The protein below binds the small molecule below.
Small molecule (SMILES): N[C@@H](CO)C(=O)N[C@@H](CC1=CN=C2CC=CC=C12)C(=O)N1CCC[C@H]1C(=O)N[C@H](C=O)CC1=CN=C2C=CC=CC12

Binding-site contacts:
Ligand atom CA contacts residue VAL4 of chain 1.E at 0.9 Å (hydrophobic).
Ligand atom CB contacts residue VAL4 of chain 1.E at 2.0 Å (hydrophobic).
Ligand atom CD1 contacts residue TYR5 of chain 1.E at 0.3 Å (hydrophobic).
Ligand atom CZ3 contacts residue TYR5 of chain 1.E at 2.0 Å (hydrophobic).
Ligand atom CA contacts residue GLY3 of chain 1.E at 1.3 Å.
Ligand atom N contacts residue VAL4 of chain 1.E at 0.9 Å.
Ligand atom CB contacts residue TYR5 of chain 1.E at 0.9 Å (hydrophobic).
Ligand atom C contacts residue GLY3 of chain 1.E at 1.4 Å.
Ligand atom C contacts residue TYR5 of chain 1.E at 1.7 Å (hydrophobic).
Ligand atom O contacts residue TYR5 of chain 1.E at 1.4 Å (h-bond).
Ligand atom NE1 contacts residue TYR5 of chain 1.E at 0.2 Å.
Ligand atom C contacts residue SER47 of chain 1.C at 1.3 Å.
Ligand atom C contacts residue VAL4 of chain 1.E at 0.6 Å (hydrophobic).
Ligand atom CA contacts residue PRO2 of chain 1.E at 1.0 Å (hydrophobic).
Ligand atom CA contacts residue VAL4 of chain 1.E at 1.2 Å (hydrophobic).
Ligand atom CH2 contacts residue TYR5 of chain 1.E at 2.0 Å (hydrophobic).
Ligand atom CE3 contacts residue TYR5 of chain 1.E at 1.5 Å (hydrophobic).
Ligand atom CA contacts residue TYR5 of chain 1.E at 0.9 Å (hydrophobic).
Ligand atom N contacts residue PRO2 of chain 1.E at 1.2 Å.
Ligand atom CB contacts residue GLY3 of chain 1.E at 2.0 Å.
Ligand atom O contacts residue GLY3 of chain 1.E at 1.5 Å (h-bond).
Ligand atom CZ2 contacts residue TYR5 of chain 1.E at 1.0 Å (hydrophobic).
Ligand atom O contacts residue VAL4 of chain 1.E at 1.4 Å.
Ligand atom OG contacts residue PRO2 of chain 1.E at 1.9 Å.
Ligand atom C contacts residue VAL4 of chain 1.E at 1.2 Å (hydrophobic).
Ligand atom O contacts residue TYR5 of chain 1.E at 1.5 Å (h-bond).
Ligand atom N contacts residue VAL4 of chain 1.E at 1.9 Å (h-bond).
Ligand atom O contacts residue VAL4 of chain 1.E at 1.2 Å.
Ligand atom CE2 contacts residue TYR5 of chain 1.E at 0.5 Å (hydrophobic).
Ligand atom N contacts residue GLY3 of chain 1.E at 1.0 Å.
Ligand atom CA contacts residue GLY3 of chain 1.E at 1.2 Å.
Ligand atom CG contacts residue TYR5 of chain 1.E at 0.4 Å (hydrophobic).
Ligand atom CB contacts residue VAL4 of chain 1.E at 1.2 Å (hydrophobic).
Ligand atom N contacts residue TYR5 of chain 1.E at 1.1 Å (h-bond).
Ligand atom CB contacts residue PRO2 of chain 1.E at 1.3 Å (hydrophobic).
Ligand atom C contacts residue GLY3 of chain 1.E at 1.6 Å.
Ligand atom CD2 contacts residue TYR5 of chain 1.E at 0.7 Å (hydrophobic).
Ligand atom C contacts residue PRO2 of chain 1.E at 1.9 Å (hydrophobic).
Ligand atom C contacts residue TYR5 of chain 1.E at 0.8 Å (hydrophobic).
Ligand atom CD contacts residue VAL4 of chain 1.E at 1.6 Å (hydrophobic).

Sequence of chain 1.B:
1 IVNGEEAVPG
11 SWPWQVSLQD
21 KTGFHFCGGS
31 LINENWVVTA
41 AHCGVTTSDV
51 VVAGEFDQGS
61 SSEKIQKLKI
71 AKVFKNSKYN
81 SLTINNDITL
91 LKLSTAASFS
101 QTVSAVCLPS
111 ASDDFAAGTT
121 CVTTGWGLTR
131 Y

Sequence of chain 1.E:
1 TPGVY

Sequence of chain 1.C:
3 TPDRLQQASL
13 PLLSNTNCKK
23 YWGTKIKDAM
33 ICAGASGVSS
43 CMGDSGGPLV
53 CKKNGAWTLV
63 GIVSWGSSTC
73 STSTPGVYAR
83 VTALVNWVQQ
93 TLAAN